Sequence of chain 1.B:
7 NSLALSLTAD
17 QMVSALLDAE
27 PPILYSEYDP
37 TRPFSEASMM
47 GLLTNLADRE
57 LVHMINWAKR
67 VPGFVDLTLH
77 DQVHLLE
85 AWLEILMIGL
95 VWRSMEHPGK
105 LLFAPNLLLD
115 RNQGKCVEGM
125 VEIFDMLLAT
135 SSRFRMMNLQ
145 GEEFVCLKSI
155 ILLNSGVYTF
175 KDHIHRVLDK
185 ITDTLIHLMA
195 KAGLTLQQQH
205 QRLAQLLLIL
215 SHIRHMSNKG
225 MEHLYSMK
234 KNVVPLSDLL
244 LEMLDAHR

This protein binds this small molecule.
Small molecule (SMILES): COc1ccc(-c2coc3cc(O)cc(O)c3c2=O)cc1

Binding-site contacts:
Ligand atom C3' contacts residue MET124 of chain 1.B at 3.5 Å (hydrophobic).
Ligand atom C8 contacts residue GLU56 of chain 1.B at 3.3 Å.
Ligand atom C7 contacts residue LEU90 of chain 1.B at 3.9 Å (hydrophobic).
Ligand atom C3' contacts residue GLY224 of chain 1.B at 3.7 Å.
Ligand atom C1' contacts residue MET124 of chain 1.B at 4.0 Å (hydrophobic).
Ligand atom CM contacts residue HIS227 of chain 1.B at 3.6 Å.
Ligand atom C6 contacts residue LEU90 of chain 1.B at 3.4 Å (hydrophobic).
Ligand atom C4A contacts residue PHE107 of chain 1.B at 3.8 Å (hydrophobic).
Ligand atom O5 contacts residue LEU228 of chain 1.B at 3.4 Å (h-bond).
Ligand atom CM contacts residue LEU228 of chain 1.B at 3.9 Å (hydrophobic).
Ligand atom C6 contacts residue PHE107 of chain 1.B at 4.1 Å (hydrophobic).
Ligand atom C7 contacts residue GLU56 of chain 1.B at 3.3 Å.
Ligand atom C7 contacts residue ARG97 of chain 1.B at 4.0 Å.
Ligand atom C5' contacts residue LEU228 of chain 1.B at 3.5 Å (hydrophobic).
Ligand atom O3 contacts residue LEU94 of chain 1.B at 3.5 Å.
Ligand atom C5 contacts residue PHE107 of chain 1.B at 3.7 Å (hydrophobic).
Ligand atom O5 contacts residue HIS227 of chain 1.B at 3.6 Å.
Ligand atom C5' contacts residue MET46 of chain 1.B at 3.8 Å (hydrophobic).
Ligand atom CM contacts residue MET124 of chain 1.B at 3.6 Å (hydrophobic).
Ligand atom CM contacts residue MET231 of chain 1.B at 4.1 Å (hydrophobic).
Ligand atom C2' contacts residue MET124 of chain 1.B at 3.7 Å (hydrophobic).
Ligand atom O3 contacts residue MET91 of chain 1.B at 3.4 Å.
Ligand atom C6 contacts residue LEU94 of chain 1.B at 3.7 Å (hydrophobic).
Ligand atom O4 contacts residue LEU90 of chain 1.B at 3.9 Å.
Ligand atom C4 contacts residue PHE107 of chain 1.B at 4.1 Å (hydrophobic).
Ligand atom O3 contacts residue PHE107 of chain 1.B at 4.0 Å.
Ligand atom O2 contacts residue MET91 of chain 1.B at 4.0 Å.
Ligand atom O4 contacts residue GLU56 of chain 1.B at 2.5 Å (salt-bridge).
Ligand atom O5 contacts residue MET124 of chain 1.B at 3.4 Å (h-bond).
Ligand atom O1 contacts residue ALA53 of chain 1.B at 3.6 Å.
Ligand atom C4' contacts residue LEU228 of chain 1.B at 3.7 Å (hydrophobic).
Ligand atom CM contacts residue MET46 of chain 1.B at 3.6 Å (hydrophobic).
Ligand atom O1 contacts residue LEU49 of chain 1.B at 3.5 Å (h-bond).
Ligand atom C2 contacts residue LEU49 of chain 1.B at 4.0 Å (hydrophobic).
Ligand atom C5' contacts residue MET124 of chain 1.B at 3.9 Å (hydrophobic).
Ligand atom O4 contacts residue ARG97 of chain 1.B at 2.9 Å (salt-bridge).
Ligand atom O5 contacts residue GLY224 of chain 1.B at 3.8 Å.
Ligand atom C4' contacts residue MET124 of chain 1.B at 3.5 Å (hydrophobic).
Ligand atom C6' contacts residue MET124 of chain 1.B at 4.1 Å (hydrophobic).
Ligand atom C5 contacts residue LEU94 of chain 1.B at 4.0 Å (hydrophobic).